Binding-site contacts:
Ligand atom CT contacts residue PHE179 of chain 1.C at 3.8 Å (hydrophobic).
Ligand atom C12 contacts residue PRO218 of chain 1.C at 3.5 Å (hydrophobic).
Ligand atom N5 contacts residue NAP1 of chain 1.I at 3.4 Å.
Ligand atom NA2 contacts residue TYR105 of chain 1.C at 3.5 Å.
Ligand atom N1 contacts residue TYR105 of chain 1.C at 3.5 Å.
Ligand atom NA2 contacts residue NAP1 of chain 1.I at 2.9 Å (h-bond).
Ligand atom C contacts residue TYR229 of chain 1.C at 3.8 Å (hydrophobic).
Ligand atom C7 contacts residue NAP1 of chain 1.I at 3.5 Å.
Ligand atom O4 contacts residue NAP1 of chain 1.I at 3.5 Å (h-bond).
Ligand atom N1 contacts residue NAP1 of chain 1.I at 2.9 Å (h-bond).
Ligand atom N8 contacts residue TYR105 of chain 1.C at 3.8 Å.
Ligand atom C2 contacts residue SER103 of chain 1.C at 3.7 Å.
Ligand atom C8A contacts residue NAP1 of chain 1.I at 3.8 Å.
Ligand atom C4A contacts residue TYR105 of chain 1.C at 3.4 Å (hydrophobic).
Ligand atom C16 contacts residue TYR105 of chain 1.C at 3.1 Å (hydrophobic).
Ligand atom N5 contacts residue TYR105 of chain 1.C at 3.5 Å.
Ligand atom C12 contacts residue MET221 of chain 1.C at 3.2 Å (hydrophobic).
Ligand atom C2 contacts residue NAP1 of chain 1.I at 3.3 Å.
Ligand atom C2 contacts residue TYR105 of chain 1.C at 3.4 Å (hydrophobic).
Ligand atom O1 contacts residue PRO107 of chain 1.C at 3.2 Å.
Ligand atom C4 contacts residue TYR105 of chain 1.C at 3.6 Å (hydrophobic).
Ligand atom O4 contacts residue ARG22 of chain 1.C at 3.2 Å (salt-bridge).
Ligand atom C7 contacts residue TYR105 of chain 1.C at 3.7 Å (hydrophobic).
Ligand atom C contacts residue MET221 of chain 1.C at 3.6 Å (hydrophobic).
Ligand atom C13 contacts residue PRO218 of chain 1.C at 3.6 Å (hydrophobic).
Ligand atom C7 contacts residue TYR182 of chain 1.C at 3.8 Å (hydrophobic).
Ligand atom C11 contacts residue MET221 of chain 1.C at 3.8 Å (hydrophobic).
Ligand atom N3 contacts residue NAP1 of chain 1.I at 2.8 Å (h-bond).
Ligand atom C7 contacts residue ASP169 of chain 1.C at 3.5 Å.
Ligand atom N8 contacts residue ASP169 of chain 1.C at 3.6 Å (salt-bridge).
Ligand atom O contacts residue TYR229 of chain 1.C at 3.2 Å (h-bond).
Ligand atom NA2 contacts residue SER103 of chain 1.C at 2.9 Å (h-bond).
Ligand atom O contacts residue MET221 of chain 1.C at 3.5 Å.
Ligand atom O1 contacts residue PHE179 of chain 1.C at 3.2 Å.
Ligand atom C8A contacts residue TYR105 of chain 1.C at 3.5 Å (hydrophobic).
Ligand atom C4A contacts residue NAP1 of chain 1.I at 3.7 Å.
Ligand atom C15 contacts residue TYR105 of chain 1.C at 2.6 Å (hydrophobic).
Ligand atom N8 contacts residue TYR182 of chain 1.C at 2.9 Å (h-bond).
Ligand atom C4 contacts residue NAP1 of chain 1.I at 3.5 Å.
Ligand atom C6 contacts residue NAP1 of chain 1.I at 3.6 Å.

A protein and the small-molecule ligand that binds it are described below.
Small molecule (SMILES): Nc1nc(=O)c2c([nH]1)NCC(CNc1ccc(C(=O)N[C@@H](CCC(=O)O)C(=O)O)cc1)=N2

Sequence of chain 1.C:
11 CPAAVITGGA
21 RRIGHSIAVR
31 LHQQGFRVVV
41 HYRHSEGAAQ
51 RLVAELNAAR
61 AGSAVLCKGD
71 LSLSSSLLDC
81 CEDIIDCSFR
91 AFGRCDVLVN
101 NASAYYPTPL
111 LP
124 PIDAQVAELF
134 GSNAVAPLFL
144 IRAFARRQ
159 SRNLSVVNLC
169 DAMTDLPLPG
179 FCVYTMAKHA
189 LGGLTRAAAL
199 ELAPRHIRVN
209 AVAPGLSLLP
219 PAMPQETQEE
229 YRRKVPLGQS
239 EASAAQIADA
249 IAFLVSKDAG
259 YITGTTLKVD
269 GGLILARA